A protein and the small-molecule ligand that binds it are described below.
Small molecule (SMILES): CC[C@H](C)[C@@H](CO)NC(=O)[C@H](CCC(=O)O)NC(=O)[C@H](CCC(=O)O)NC(=O)[C@H]1[C@H](C(=O)NC)[C@@H]1c1ccc(OP(=O)(O)O)cc1

Sequence of chain 1.A:
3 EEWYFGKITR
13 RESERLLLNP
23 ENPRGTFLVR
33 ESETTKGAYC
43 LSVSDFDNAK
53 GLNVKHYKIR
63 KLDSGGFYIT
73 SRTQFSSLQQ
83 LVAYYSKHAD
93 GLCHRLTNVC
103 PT

Binding-site contacts:
Ligand atom O7 contacts residue SER34 of chain 1.A at 3.3 Å (h-bond).
Ligand atom O4 contacts residue SER34 of chain 1.A at 3.1 Å (h-bond).
Ligand atom P1 contacts residue ARG32 of chain 1.A at 3.6 Å.
Ligand atom CG2 contacts residue ASP92 of chain 1.A at 3.3 Å.
Ligand atom C1 contacts residue ARG12 of chain 1.A at 3.3 Å.
Ligand atom OXT contacts residue THR72 of chain 1.A at 3.5 Å (h-bond).
Ligand atom O6 contacts residue ARG32 of chain 1.A at 2.7 Å (salt-bridge).
Ligand atom O6 contacts residue ARG12 of chain 1.A at 2.9 Å (salt-bridge).
Ligand atom CA contacts residue HIS58 of chain 1.A at 3.7 Å.
Ligand atom C3 contacts residue CYS42 of chain 1.A at 3.7 Å (hydrophobic).
Ligand atom CG2 contacts residue GLY93 of chain 1.A at 3.6 Å.
Ligand atom CG contacts residue LYS57 of chain 1.A at 3.7 Å.
Ligand atom C2 contacts residue ARG12 of chain 1.A at 3.8 Å.
Ligand atom O5 contacts residue THR36 of chain 1.A at 2.7 Å (h-bond).
Ligand atom C2 contacts residue THR36 of chain 1.A at 3.7 Å.
Ligand atom CD1 contacts residue LEU94 of chain 1.A at 3.6 Å (hydrophobic).
Ligand atom O7 contacts residue LYS60 of chain 1.A at 3.5 Å (salt-bridge).
Ligand atom P1 contacts residue SER34 of chain 1.A at 3.8 Å.
Ligand atom C5 contacts residue HIS58 of chain 1.A at 3.7 Å.
Ligand atom O4 contacts residue ARG32 of chain 1.A at 2.8 Å (salt-bridge).
Ligand atom C8 contacts residue LYS60 of chain 1.A at 3.3 Å.
Ligand atom C3 contacts residue LYS60 of chain 1.A at 3.7 Å.
Ligand atom C contacts residue HIS58 of chain 1.A at 3.5 Å.
Ligand atom O7 contacts residue THR36 of chain 1.A at 3.5 Å (h-bond).
Ligand atom C11 contacts residue HIS58 of chain 1.A at 3.6 Å.
Ligand atom C6 contacts residue ARG12 of chain 1.A at 3.7 Å.
Ligand atom O4 contacts residue GLU35 of chain 1.A at 2.6 Å (salt-bridge).
Ligand atom CD1 contacts residue ILE71 of chain 1.A at 3.4 Å (hydrophobic).
Ligand atom CB contacts residue HIS58 of chain 1.A at 3.8 Å.
Ligand atom O7 contacts residue CYS42 of chain 1.A at 3.2 Å (h-bond).
Ligand atom P1 contacts residue THR36 of chain 1.A at 3.7 Å.
Ligand atom CG1 contacts residue ILE71 of chain 1.A at 3.8 Å (hydrophobic).
Ligand atom C2 contacts residue LYS60 of chain 1.A at 3.6 Å.
Ligand atom CD contacts residue LYS57 of chain 1.A at 3.6 Å.
Ligand atom O2 contacts residue ARG12 of chain 1.A at 2.8 Å (salt-bridge).
Ligand atom N contacts residue HIS58 of chain 1.A at 2.8 Å (h-bond).
Ligand atom CD1 contacts residue TYR87 of chain 1.A at 3.5 Å (hydrophobic).
Ligand atom O4 contacts residue CYS42 of chain 1.A at 3.5 Å (h-bond).
Ligand atom OE2 contacts residue LYS57 of chain 1.A at 3.8 Å.
Ligand atom CB contacts residue TYR59 of chain 1.A at 3.3 Å (hydrophobic).